Sequence of chain 3.A:
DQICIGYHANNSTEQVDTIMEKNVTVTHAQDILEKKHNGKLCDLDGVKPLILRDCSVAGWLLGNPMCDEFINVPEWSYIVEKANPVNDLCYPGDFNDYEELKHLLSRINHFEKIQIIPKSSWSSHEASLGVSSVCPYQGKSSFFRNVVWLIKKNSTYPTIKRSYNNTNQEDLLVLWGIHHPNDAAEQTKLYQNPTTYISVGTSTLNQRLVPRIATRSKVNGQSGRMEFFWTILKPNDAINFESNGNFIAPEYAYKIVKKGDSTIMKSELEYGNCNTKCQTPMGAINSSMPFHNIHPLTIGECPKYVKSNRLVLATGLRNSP

Sequence of chain 1.A:
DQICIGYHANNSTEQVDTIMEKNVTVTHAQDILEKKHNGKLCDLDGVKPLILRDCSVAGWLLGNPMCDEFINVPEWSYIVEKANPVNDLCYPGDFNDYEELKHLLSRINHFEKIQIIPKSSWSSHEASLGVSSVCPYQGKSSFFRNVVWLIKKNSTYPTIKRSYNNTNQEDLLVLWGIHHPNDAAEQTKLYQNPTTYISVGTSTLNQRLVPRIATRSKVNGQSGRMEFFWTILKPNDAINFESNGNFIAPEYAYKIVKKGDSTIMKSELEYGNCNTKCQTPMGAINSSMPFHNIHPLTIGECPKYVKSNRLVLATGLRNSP

A protein and the small-molecule ligand that binds it are described below.
Small molecule (SMILES): CC(=O)N[C@@H]1[C@@H](O)[C@H](O)[C@@H](CO)O[C@H]1O

Binding-site contacts:
Ligand atom C3 contacts residue ASN165 of chain 3.A at 3.9 Å.
Ligand atom C4 contacts residue ASN165 of chain 3.A at 4.2 Å.
Ligand atom C8 contacts residue ASN236 of chain 3.A at 4.4 Å.
Ligand atom O5 contacts residue ASN165 of chain 3.A at 2.1 Å (h-bond).
Ligand atom O3 contacts residue ASN236 of chain 3.A at 4.3 Å.
Ligand atom C8 contacts residue LYS218 of chain 1.A at 4.4 Å.
Ligand atom C3 contacts residue ASN236 of chain 3.A at 3.6 Å.
Ligand atom C6 contacts residue ASN165 of chain 3.A at 3.5 Å.
Ligand atom C4 contacts residue ASN236 of chain 3.A at 4.1 Å.
Ligand atom C1 contacts residue ASN165 of chain 3.A at 1.4 Å.
Ligand atom C8 contacts residue ASP237 of chain 3.A at 4.4 Å.
Ligand atom C1 contacts residue ASN236 of chain 3.A at 3.5 Å.
Ligand atom O4 contacts residue ASN236 of chain 3.A at 3.8 Å.
Ligand atom N2 contacts residue ASN165 of chain 3.A at 3.4 Å (h-bond).
Ligand atom C2 contacts residue ASN165 of chain 3.A at 2.9 Å.
Ligand atom C8 contacts residue SER217 of chain 1.A at 3.6 Å.
Ligand atom C5 contacts residue ASN165 of chain 3.A at 3.2 Å.
Ligand atom C2 contacts residue ASN236 of chain 3.A at 3.5 Å.
Ligand atom C1 contacts residue ASP237 of chain 3.A at 4.4 Å.
Ligand atom N2 contacts residue ASN236 of chain 3.A at 3.1 Å (h-bond).
Ligand atom C6 contacts residue ASN236 of chain 3.A at 4.4 Å.
Ligand atom C5 contacts residue ASN236 of chain 3.A at 3.7 Å.
Ligand atom C8 contacts residue ALA238 of chain 3.A at 4.3 Å (hydrophobic).
Ligand atom N2 contacts residue ALA238 of chain 3.A at 4.2 Å.
Ligand atom N2 contacts residue ASP237 of chain 3.A at 4.4 Å.
Ligand atom C7 contacts residue ASN236 of chain 3.A at 4.0 Å.